Sequence of chain 1.B:
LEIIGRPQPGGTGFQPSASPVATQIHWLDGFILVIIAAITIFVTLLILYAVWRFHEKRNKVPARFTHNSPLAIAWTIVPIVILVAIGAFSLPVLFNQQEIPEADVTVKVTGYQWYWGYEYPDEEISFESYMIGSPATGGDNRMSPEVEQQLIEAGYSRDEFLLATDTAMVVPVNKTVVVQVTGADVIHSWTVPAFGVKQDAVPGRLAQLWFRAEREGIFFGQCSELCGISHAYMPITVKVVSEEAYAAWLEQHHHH

The small molecule below binds the protein below.
Small molecule (SMILES): OC[C@H]1O[C@H](O[C@H]2[C@H](O)[C@@H](O)[C@@H](O)O[C@@H]2CO)[C@H](O)[C@@H](O)[C@@H]1O

Binding-site contacts:
Ligand atom C5 contacts residue PHE96 of chain 1.B at 4.1 Å (hydrophobic).
Ligand atom O3 contacts residue GLU100 of chain 1.B at 2.6 Å (salt-bridge).
Ligand atom C4 contacts residue GLU100 of chain 1.B at 4.0 Å.
Ligand atom O2 contacts residue GLU100 of chain 1.B at 4.1 Å.
Ligand atom O4 contacts residue GLU100 of chain 1.B at 3.6 Å (salt-bridge).
Ligand atom O6 contacts residue PRO93 of chain 1.B at 3.5 Å (h-bond).
Ligand atom C4 contacts residue PHE96 of chain 1.B at 4.4 Å (hydrophobic).
Ligand atom O4 contacts residue PRO93 of chain 1.B at 4.5 Å.
Ligand atom O5 contacts residue PHE96 of chain 1.B at 3.8 Å.
Ligand atom O4 contacts residue ASN97 of chain 1.B at 4.1 Å.
Ligand atom C3 contacts residue PHE96 of chain 1.B at 4.1 Å (hydrophobic).
Ligand atom C3 contacts residue GLU100 of chain 1.B at 3.3 Å.
Ligand atom O4 contacts residue PHE96 of chain 1.B at 3.8 Å.
Ligand atom C6 contacts residue PRO93 of chain 1.B at 4.0 Å (hydrophobic).